Binding-site contacts:
Ligand atom C5 contacts residue ASN695 of chain 1.B at 3.7 Å.
Ligand atom C7 contacts residue ASN695 of chain 1.B at 3.0 Å.
Ligand atom C4 contacts residue LEU900 of chain 1.B at 4.1 Å (hydrophobic).
Ligand atom O7 contacts residue ASN695 of chain 1.B at 2.9 Å (h-bond).
Ligand atom C7 contacts residue THR694 of chain 1.B at 3.8 Å.
Ligand atom C6 contacts residue LEU900 of chain 1.B at 4.4 Å (hydrophobic).
Ligand atom C4 contacts residue ASN695 of chain 1.B at 4.2 Å.
Ligand atom O3 contacts residue LEU900 of chain 1.B at 4.3 Å.
Ligand atom C1 contacts residue ASN695 of chain 1.B at 1.4 Å.
Ligand atom C2 contacts residue ASN695 of chain 1.B at 2.5 Å.
Ligand atom C3 contacts residue LEU900 of chain 1.B at 3.4 Å (hydrophobic).
Ligand atom C3 contacts residue ASN695 of chain 1.B at 3.8 Å.
Ligand atom C1 contacts residue LEU900 of chain 1.B at 4.1 Å (hydrophobic).
Ligand atom N2 contacts residue LEU900 of chain 1.B at 4.2 Å.
Ligand atom C8 contacts residue ASN695 of chain 1.B at 3.7 Å.
Ligand atom N2 contacts residue ASN695 of chain 1.B at 2.9 Å (h-bond).
Ligand atom O4 contacts residue LEU900 of chain 1.B at 3.6 Å.
Ligand atom C8 contacts residue THR694 of chain 1.B at 3.1 Å.
Ligand atom O5 contacts residue ASN695 of chain 1.B at 2.4 Å (h-bond).
Ligand atom O7 contacts residue THR694 of chain 1.B at 3.7 Å.
Ligand atom C5 contacts residue LEU900 of chain 1.B at 3.8 Å (hydrophobic).
Ligand atom C2 contacts residue LEU900 of chain 1.B at 4.1 Å (hydrophobic).
Ligand atom C8 contacts residue PHE1087 of chain 1.B at 3.5 Å (hydrophobic).

This protein binds this small molecule.
Small molecule (SMILES): CC(=O)N[C@@H]1[C@@H](O)[C@H](O)[C@@H](CO)O[C@H]1O

Sequence of chain 1.B:
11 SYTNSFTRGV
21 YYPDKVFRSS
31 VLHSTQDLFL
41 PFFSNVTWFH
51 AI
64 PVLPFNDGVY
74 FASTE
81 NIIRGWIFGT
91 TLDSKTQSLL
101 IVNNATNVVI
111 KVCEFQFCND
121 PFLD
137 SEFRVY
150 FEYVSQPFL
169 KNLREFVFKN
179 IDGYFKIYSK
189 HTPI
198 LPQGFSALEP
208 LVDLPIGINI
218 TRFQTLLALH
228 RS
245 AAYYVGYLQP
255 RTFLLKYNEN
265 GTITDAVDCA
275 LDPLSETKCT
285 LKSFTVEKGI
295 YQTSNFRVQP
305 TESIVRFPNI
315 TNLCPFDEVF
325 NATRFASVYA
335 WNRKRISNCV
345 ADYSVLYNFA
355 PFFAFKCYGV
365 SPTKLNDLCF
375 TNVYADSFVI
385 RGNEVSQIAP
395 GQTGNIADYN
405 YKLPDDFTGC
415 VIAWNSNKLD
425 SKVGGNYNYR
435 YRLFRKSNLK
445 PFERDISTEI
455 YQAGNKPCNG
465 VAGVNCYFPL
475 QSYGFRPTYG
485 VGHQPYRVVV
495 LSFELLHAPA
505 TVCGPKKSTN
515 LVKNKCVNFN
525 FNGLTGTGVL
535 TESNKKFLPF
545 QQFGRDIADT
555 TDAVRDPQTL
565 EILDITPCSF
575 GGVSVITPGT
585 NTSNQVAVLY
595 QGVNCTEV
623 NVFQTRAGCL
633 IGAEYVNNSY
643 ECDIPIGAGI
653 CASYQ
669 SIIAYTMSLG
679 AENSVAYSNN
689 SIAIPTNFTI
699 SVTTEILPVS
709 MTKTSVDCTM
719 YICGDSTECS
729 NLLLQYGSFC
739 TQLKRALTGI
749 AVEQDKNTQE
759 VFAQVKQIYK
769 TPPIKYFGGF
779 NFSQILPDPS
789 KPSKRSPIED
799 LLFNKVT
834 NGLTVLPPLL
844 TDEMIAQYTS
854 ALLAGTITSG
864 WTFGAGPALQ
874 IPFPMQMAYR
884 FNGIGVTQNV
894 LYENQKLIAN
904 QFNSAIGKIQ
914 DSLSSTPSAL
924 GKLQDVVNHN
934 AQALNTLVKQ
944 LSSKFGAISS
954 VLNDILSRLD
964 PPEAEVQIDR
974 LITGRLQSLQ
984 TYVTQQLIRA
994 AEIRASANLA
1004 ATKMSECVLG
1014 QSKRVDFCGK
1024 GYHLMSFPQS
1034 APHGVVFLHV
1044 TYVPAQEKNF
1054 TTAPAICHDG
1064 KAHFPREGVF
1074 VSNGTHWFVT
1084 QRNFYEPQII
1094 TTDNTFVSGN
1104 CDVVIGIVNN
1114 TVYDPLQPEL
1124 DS